This small molecule binds to this protein.
Small molecule (SMILES): Nc1ncnc2c1ncn2[C@@H]1O[C@H](CO[P](=O)(O)O[P](=O)(O)NP(=O)(O)O)[C@@H](O)[C@H]1O

Binding-site contacts:
Ligand atom O3' contacts residue ASP110 of chain 1.C at 3.3 Å (salt-bridge).
Ligand atom N6 contacts residue GLU101 of chain 1.C at 2.8 Å (salt-bridge).
Ligand atom C3' contacts residue ASP110 of chain 1.C at 4.2 Å.
Ligand atom O1A contacts residue LYS57 of chain 1.C at 3.5 Å (salt-bridge).
Ligand atom N9 contacts residue VAL42 of chain 1.C at 4.1 Å.
Ligand atom N7 contacts residue VAL42 of chain 1.C at 3.7 Å.
Ligand atom O2' contacts residue SER107 of chain 1.C at 4.1 Å.
Ligand atom PB contacts residue MG1 of chain 1.S at 3.4 Å.
Ligand atom C2 contacts residue CYS103 of chain 1.C at 2.8 Å (hydrophobic).
Ligand atom O4' contacts residue VAL42 of chain 1.C at 4.3 Å.
Ligand atom N3 contacts residue CYS103 of chain 1.C at 3.6 Å (h-bond).
Ligand atom O2B contacts residue ASP165 of chain 1.C at 2.7 Å (salt-bridge).
Ligand atom C4 contacts residue VAL42 of chain 1.C at 4.2 Å (hydrophobic).
Ligand atom O2A contacts residue LYS57 of chain 1.C at 3.8 Å.
Ligand atom O1A contacts residue MG1 of chain 1.S at 2.2 Å.
Ligand atom O1A contacts residue ASP165 of chain 1.C at 4.1 Å.
Ligand atom O5' contacts residue MG1 of chain 1.S at 4.3 Å.
Ligand atom N7 contacts residue MET100 of chain 1.C at 4.0 Å.
Ligand atom N6 contacts residue MET100 of chain 1.C at 3.8 Å.
Ligand atom O2B contacts residue MG1 of chain 1.S at 2.1 Å.
Ligand atom N6 contacts residue TYR102 of chain 1.C at 4.0 Å.
Ligand atom N1 contacts residue TYR102 of chain 1.C at 3.7 Å.
Ligand atom N1 contacts residue ALA55 of chain 1.C at 4.1 Å.
Ligand atom N6 contacts residue ALA55 of chain 1.C at 2.9 Å.
Ligand atom N1 contacts residue CYS103 of chain 1.C at 3.2 Å (h-bond).
Ligand atom C2 contacts residue GLY104 of chain 1.C at 4.2 Å.
Ligand atom C6 contacts residue GLU101 of chain 1.C at 4.0 Å.
Ligand atom PA contacts residue MG1 of chain 1.S at 3.5 Å.
Ligand atom N6 contacts residue CYS103 of chain 1.C at 4.0 Å.
Ligand atom C2' contacts residue ASP110 of chain 1.C at 4.2 Å.
Ligand atom O3A contacts residue MG1 of chain 1.S at 3.8 Å.
Ligand atom C6 contacts residue ALA55 of chain 1.C at 3.6 Å (hydrophobic).
Ligand atom C2 contacts residue TYR102 of chain 1.C at 4.2 Å (hydrophobic).
Ligand atom C6 contacts residue CYS103 of chain 1.C at 4.0 Å (hydrophobic).
Ligand atom O2' contacts residue ASP110 of chain 1.C at 3.1 Å (salt-bridge).
Ligand atom C8 contacts residue VAL42 of chain 1.C at 3.8 Å (hydrophobic).
Ligand atom O2' contacts residue GLY106 of chain 1.C at 4.0 Å.
Ligand atom PB contacts residue ASP165 of chain 1.C at 4.1 Å.
Ligand atom N3B contacts residue MG1 of chain 1.S at 4.0 Å.
Ligand atom C5 contacts residue VAL42 of chain 1.C at 3.9 Å (hydrophobic).

Sequence of chain 1.C:
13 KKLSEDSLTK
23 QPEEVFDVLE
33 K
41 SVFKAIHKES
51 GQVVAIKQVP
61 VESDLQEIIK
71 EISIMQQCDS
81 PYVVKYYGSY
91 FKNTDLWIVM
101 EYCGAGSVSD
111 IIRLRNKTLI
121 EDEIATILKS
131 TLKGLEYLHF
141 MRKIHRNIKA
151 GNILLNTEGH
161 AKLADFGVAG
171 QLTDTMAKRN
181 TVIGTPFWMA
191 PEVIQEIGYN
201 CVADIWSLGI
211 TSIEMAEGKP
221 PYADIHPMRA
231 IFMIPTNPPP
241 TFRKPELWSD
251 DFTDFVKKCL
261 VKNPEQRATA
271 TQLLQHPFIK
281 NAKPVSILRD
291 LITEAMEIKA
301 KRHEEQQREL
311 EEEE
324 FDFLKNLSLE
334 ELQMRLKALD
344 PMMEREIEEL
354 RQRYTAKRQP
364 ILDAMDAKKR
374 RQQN